Sequence of chain 1.A:
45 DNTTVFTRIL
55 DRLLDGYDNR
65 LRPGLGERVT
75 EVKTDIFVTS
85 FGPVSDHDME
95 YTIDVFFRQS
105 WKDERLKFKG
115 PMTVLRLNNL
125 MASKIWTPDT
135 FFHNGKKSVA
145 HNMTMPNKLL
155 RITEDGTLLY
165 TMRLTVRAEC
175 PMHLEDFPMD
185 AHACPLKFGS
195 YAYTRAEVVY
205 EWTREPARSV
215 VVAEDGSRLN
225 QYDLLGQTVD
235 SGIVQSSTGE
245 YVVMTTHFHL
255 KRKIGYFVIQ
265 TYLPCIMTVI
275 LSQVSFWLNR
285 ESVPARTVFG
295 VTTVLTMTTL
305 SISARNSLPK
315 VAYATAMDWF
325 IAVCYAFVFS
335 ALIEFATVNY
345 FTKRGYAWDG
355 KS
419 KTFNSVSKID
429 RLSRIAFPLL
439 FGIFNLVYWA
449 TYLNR

Binding-site contacts:
Ligand atom C4B contacts residue THR341 of chain 1.A at 3.7 Å.
Ligand atom O1A contacts residue LYS426 of chain 1.A at 3.3 Å.
Ligand atom C1C contacts residue ILE427 of chain 1.A at 3.8 Å (hydrophobic).
Ligand atom O12 contacts residue SER425 of chain 1.A at 3.3 Å.
Ligand atom C2B contacts residue PHE345 of chain 1.A at 4.0 Å (hydrophobic).
Ligand atom O2C contacts residue ILE427 of chain 1.A at 3.4 Å.
Ligand atom P5 contacts residue ARG348 of chain 1.A at 3.7 Å.
Ligand atom C5A contacts residue ILE427 of chain 1.A at 3.9 Å (hydrophobic).
Ligand atom O11 contacts residue SER425 of chain 1.A at 3.3 Å.
Ligand atom C3A contacts residue ILE427 of chain 1.A at 3.7 Å (hydrophobic).
Ligand atom O52 contacts residue PHE421 of chain 1.A at 3.7 Å.
Ligand atom C1C contacts residue PHE345 of chain 1.A at 3.6 Å (hydrophobic).
Ligand atom O1 contacts residue PHE345 of chain 1.A at 3.8 Å.
Ligand atom C1B contacts residue PHE345 of chain 1.A at 3.5 Å (hydrophobic).
Ligand atom P1 contacts residue SER425 of chain 1.A at 3.8 Å.
Ligand atom O53 contacts residue ASN422 of chain 1.A at 2.9 Å (h-bond).
Ligand atom C8A contacts residue LEU430 of chain 1.A at 3.0 Å (hydrophobic).
Ligand atom O11 contacts residue PHE345 of chain 1.A at 3.4 Å.
Ligand atom O42 contacts residue LYS347 of chain 1.A at 3.0 Å (salt-bridge).
Ligand atom C7A contacts residue LEU430 of chain 1.A at 2.7 Å (hydrophobic).
Ligand atom O13 contacts residue PHE345 of chain 1.A at 3.4 Å.
Ligand atom C4 contacts residue LYS347 of chain 1.A at 3.9 Å.
Ligand atom C5B contacts residue THR341 of chain 1.A at 3.9 Å.
Ligand atom C2A contacts residue LYS426 of chain 1.A at 3.8 Å.
Ligand atom C4A contacts residue ILE427 of chain 1.A at 3.8 Å (hydrophobic).
Ligand atom O6 contacts residue ARG284 of chain 1.A at 2.7 Å (salt-bridge).
Ligand atom O11 contacts residue ARG284 of chain 1.A at 3.8 Å.
Ligand atom O52 contacts residue ARG348 of chain 1.A at 3.0 Å (salt-bridge).
Ligand atom O51 contacts residue SER423 of chain 1.A at 2.9 Å (h-bond).
Ligand atom O12 contacts residue LYS426 of chain 1.A at 2.8 Å (salt-bridge).
Ligand atom C5A contacts residue LEU430 of chain 1.A at 2.6 Å (hydrophobic).
Ligand atom O53 contacts residue ARG348 of chain 1.A at 3.2 Å (salt-bridge).
Ligand atom O3C contacts residue PHE345 of chain 1.A at 3.4 Å.
Ligand atom C6A contacts residue LEU430 of chain 1.A at 1.5 Å (hydrophobic).
Ligand atom C4A contacts residue LEU430 of chain 1.A at 2.9 Å (hydrophobic).
Ligand atom O1B contacts residue PHE345 of chain 1.A at 3.9 Å.
Ligand atom C3B contacts residue ILE427 of chain 1.A at 3.7 Å (hydrophobic).
Ligand atom C5B contacts residue ILE427 of chain 1.A at 3.8 Å (hydrophobic).
Ligand atom C1A contacts residue LYS426 of chain 1.A at 3.6 Å.
Ligand atom C3C contacts residue PHE345 of chain 1.A at 3.7 Å (hydrophobic).

This protein binds this small molecule.
Small molecule (SMILES): CCCCCCCC(=O)OC[C@H](COP(=O)(O)O[C@@H]1[C@H](O)[C@H](O)[C@@H](OP(=O)(O)O)[C@H](OP(=O)(O)O)[C@H]1O)OC(=O)CCCCCCC